Binding-site contacts:
Ligand atom O6 contacts residue HIS74 of chain 1.A at 3.6 Å.
Ligand atom C5 contacts residue ASN36 of chain 1.A at 3.5 Å.
Ligand atom C1 contacts residue ASN36 of chain 1.A at 1.4 Å.
Ligand atom C7 contacts residue GLU658 of chain 1.A at 3.7 Å.
Ligand atom O7 contacts residue HIS74 of chain 1.A at 3.8 Å.
Ligand atom C5 contacts residue GLY73 of chain 1.A at 4.3 Å.
Ligand atom O7 contacts residue ASP72 of chain 1.A at 3.6 Å.
Ligand atom C8 contacts residue GLU658 of chain 1.A at 3.2 Å.
Ligand atom C6 contacts residue THR38 of chain 1.A at 3.9 Å.
Ligand atom O7 contacts residue GLY73 of chain 1.A at 4.3 Å.
Ligand atom C8 contacts residue ASN36 of chain 1.A at 4.2 Å.
Ligand atom O5 contacts residue GLY73 of chain 1.A at 4.3 Å.
Ligand atom C4 contacts residue ASN36 of chain 1.A at 4.1 Å.
Ligand atom C6 contacts residue ASN36 of chain 1.A at 4.1 Å.
Ligand atom O6 contacts residue ASN36 of chain 1.A at 3.8 Å.
Ligand atom N2 contacts residue GLU658 of chain 1.A at 3.2 Å (salt-bridge).
Ligand atom C6 contacts residue ILE39 of chain 1.A at 3.5 Å (hydrophobic).
Ligand atom C5 contacts residue ILE39 of chain 1.A at 4.4 Å (hydrophobic).
Ligand atom C5 contacts residue THR38 of chain 1.A at 3.5 Å.
Ligand atom O5 contacts residue ILE39 of chain 1.A at 4.0 Å.
Ligand atom N2 contacts residue ASN36 of chain 1.A at 3.0 Å (h-bond).
Ligand atom C2 contacts residue GLU658 of chain 1.A at 4.3 Å.
Ligand atom C2 contacts residue ASN36 of chain 1.A at 2.4 Å.
Ligand atom O6 contacts residue ILE39 of chain 1.A at 3.1 Å.
Ligand atom O7 contacts residue ASN36 of chain 1.A at 2.8 Å (h-bond).
Ligand atom C7 contacts residue ASN36 of chain 1.A at 3.1 Å.
Ligand atom O6 contacts residue GLY73 of chain 1.A at 3.5 Å (h-bond).
Ligand atom C1 contacts residue THR38 of chain 1.A at 3.5 Å.
Ligand atom C8 contacts residue ASP35 of chain 1.A at 4.1 Å.
Ligand atom C7 contacts residue HIS74 of chain 1.A at 4.1 Å.
Ligand atom C6 contacts residue HIS74 of chain 1.A at 3.9 Å.
Ligand atom O7 contacts residue ASP35 of chain 1.A at 3.3 Å (salt-bridge).
Ligand atom C8 contacts residue LYS654 of chain 1.A at 3.5 Å.
Ligand atom O5 contacts residue ASN36 of chain 1.A at 2.3 Å (h-bond).
Ligand atom C8 contacts residue HIS74 of chain 1.A at 3.5 Å.
Ligand atom C8 contacts residue THR38 of chain 1.A at 4.2 Å.
Ligand atom C3 contacts residue ASN36 of chain 1.A at 3.7 Å.
Ligand atom C3 contacts residue GLU658 of chain 1.A at 4.4 Å.
Ligand atom O5 contacts residue THR38 of chain 1.A at 2.6 Å (h-bond).
Ligand atom C7 contacts residue ASP35 of chain 1.A at 4.1 Å.

Sequence of chain 1.A:
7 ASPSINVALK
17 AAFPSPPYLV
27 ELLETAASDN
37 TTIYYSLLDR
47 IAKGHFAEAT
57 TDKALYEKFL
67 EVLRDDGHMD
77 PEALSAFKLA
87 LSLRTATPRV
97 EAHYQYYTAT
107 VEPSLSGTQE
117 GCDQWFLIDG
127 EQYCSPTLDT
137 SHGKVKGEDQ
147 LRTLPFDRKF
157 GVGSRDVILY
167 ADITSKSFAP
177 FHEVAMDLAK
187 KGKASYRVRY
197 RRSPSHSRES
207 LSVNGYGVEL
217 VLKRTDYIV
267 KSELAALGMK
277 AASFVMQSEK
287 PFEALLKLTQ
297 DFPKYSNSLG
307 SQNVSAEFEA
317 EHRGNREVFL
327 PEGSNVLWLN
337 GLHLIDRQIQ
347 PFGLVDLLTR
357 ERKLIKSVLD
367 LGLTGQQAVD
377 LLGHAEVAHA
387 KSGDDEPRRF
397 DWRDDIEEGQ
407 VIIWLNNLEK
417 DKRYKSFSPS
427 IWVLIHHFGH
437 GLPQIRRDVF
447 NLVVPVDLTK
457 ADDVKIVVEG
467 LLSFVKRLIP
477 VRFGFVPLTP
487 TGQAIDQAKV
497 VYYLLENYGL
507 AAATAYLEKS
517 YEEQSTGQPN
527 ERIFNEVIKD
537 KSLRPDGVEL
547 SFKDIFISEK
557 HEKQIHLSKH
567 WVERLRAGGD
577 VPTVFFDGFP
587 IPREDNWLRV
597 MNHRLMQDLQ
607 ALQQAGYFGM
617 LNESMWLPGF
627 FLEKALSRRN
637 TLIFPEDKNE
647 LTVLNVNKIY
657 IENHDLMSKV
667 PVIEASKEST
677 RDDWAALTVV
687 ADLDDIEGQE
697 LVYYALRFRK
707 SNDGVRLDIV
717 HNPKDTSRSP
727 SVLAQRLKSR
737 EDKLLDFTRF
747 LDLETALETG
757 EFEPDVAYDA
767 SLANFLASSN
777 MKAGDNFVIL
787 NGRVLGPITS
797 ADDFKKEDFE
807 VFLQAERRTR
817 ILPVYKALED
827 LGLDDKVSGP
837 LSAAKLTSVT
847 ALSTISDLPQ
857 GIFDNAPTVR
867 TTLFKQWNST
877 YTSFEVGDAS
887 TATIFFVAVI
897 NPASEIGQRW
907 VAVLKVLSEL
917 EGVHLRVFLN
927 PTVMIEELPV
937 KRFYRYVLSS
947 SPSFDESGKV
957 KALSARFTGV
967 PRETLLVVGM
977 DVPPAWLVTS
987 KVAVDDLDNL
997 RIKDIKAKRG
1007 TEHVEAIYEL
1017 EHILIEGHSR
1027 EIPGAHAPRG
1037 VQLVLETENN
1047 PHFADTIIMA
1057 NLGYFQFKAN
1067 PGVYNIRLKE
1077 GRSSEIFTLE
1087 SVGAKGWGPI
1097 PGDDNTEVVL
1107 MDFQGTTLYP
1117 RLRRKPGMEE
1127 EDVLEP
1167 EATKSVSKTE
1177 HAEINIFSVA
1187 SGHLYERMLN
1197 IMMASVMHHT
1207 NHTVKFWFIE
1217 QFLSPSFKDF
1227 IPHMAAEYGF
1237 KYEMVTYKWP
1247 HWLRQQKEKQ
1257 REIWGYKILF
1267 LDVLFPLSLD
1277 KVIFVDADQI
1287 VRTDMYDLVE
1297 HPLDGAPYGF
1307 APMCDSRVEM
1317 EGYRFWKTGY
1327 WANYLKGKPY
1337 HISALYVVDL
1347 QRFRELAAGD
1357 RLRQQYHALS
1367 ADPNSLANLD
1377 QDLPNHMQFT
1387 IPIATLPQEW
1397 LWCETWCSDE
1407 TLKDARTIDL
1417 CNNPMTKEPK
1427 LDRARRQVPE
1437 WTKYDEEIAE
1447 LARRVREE

The protein below binds the small molecule below.
Small molecule (SMILES): CC(=O)N[C@H]1[C@H](O[C@H]2[C@H](O)[C@@H](NC(C)=O)CO[C@@H]2CO)O[C@H](CO)[C@@H](O[C@@H]2O[C@H](CO)[C@@H](O)[C@H](O[C@H]3O[C@H](CO[C@H]4O[C@H](CO)[C@@H](O)[C@H](O)[C@@H]4O)[C@@H](O)[C@H](O)[C@@H]3O)[C@@H]2O)[C@@H]1O